The protein below binds the small molecule below.
Small molecule (SMILES): CC(=O)N[C@@H]1[C@@H](O)[C@H](O)[C@@H](CO)O[C@H]1O

Sequence of chain 1.B:
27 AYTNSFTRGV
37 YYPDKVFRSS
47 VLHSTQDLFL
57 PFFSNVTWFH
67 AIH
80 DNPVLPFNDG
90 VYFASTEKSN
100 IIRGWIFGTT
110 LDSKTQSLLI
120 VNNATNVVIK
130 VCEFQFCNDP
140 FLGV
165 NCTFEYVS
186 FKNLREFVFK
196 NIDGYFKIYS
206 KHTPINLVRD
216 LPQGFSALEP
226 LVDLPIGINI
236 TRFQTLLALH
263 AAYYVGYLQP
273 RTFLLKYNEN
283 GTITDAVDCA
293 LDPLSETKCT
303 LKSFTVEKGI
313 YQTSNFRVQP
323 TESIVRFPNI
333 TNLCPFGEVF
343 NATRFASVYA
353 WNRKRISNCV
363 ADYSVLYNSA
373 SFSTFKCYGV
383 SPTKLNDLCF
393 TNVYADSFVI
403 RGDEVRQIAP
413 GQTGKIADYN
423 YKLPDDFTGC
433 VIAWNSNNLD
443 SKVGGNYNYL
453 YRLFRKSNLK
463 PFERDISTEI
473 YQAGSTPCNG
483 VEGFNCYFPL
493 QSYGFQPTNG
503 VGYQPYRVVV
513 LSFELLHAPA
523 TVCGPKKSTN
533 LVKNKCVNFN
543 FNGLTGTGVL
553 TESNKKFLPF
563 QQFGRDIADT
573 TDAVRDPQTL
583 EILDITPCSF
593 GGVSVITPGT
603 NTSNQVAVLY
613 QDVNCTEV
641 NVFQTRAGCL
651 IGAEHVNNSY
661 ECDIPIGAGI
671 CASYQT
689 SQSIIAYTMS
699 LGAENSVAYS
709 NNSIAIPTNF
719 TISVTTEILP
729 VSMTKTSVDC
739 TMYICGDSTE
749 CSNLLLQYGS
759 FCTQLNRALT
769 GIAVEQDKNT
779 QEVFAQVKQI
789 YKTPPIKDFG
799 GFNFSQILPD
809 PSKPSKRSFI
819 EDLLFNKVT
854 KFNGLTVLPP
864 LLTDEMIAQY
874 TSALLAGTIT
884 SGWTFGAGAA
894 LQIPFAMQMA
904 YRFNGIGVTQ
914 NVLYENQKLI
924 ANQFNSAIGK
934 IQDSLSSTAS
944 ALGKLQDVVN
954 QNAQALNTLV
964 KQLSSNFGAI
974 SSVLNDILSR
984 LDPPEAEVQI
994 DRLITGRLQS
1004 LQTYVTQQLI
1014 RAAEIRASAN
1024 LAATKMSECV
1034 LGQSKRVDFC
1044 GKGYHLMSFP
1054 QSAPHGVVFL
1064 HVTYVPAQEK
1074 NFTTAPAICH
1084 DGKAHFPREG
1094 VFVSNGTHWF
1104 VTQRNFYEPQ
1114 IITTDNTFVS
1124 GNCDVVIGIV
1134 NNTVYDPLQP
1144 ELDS

Binding-site contacts:
Ligand atom C1 contacts residue ASN331 of chain 1.B at 1.4 Å.
Ligand atom C6 contacts residue THR581 of chain 1.B at 4.5 Å.
Ligand atom C4 contacts residue ASN331 of chain 1.B at 4.3 Å.
Ligand atom C8 contacts residue ASN331 of chain 1.B at 4.3 Å.
Ligand atom C7 contacts residue ASN331 of chain 1.B at 3.1 Å.
Ligand atom C5 contacts residue ASN331 of chain 1.B at 3.7 Å.
Ligand atom O5 contacts residue ASN331 of chain 1.B at 2.5 Å (h-bond).
Ligand atom C6 contacts residue GLN580 of chain 1.B at 3.2 Å.
Ligand atom O6 contacts residue GLN580 of chain 1.B at 2.9 Å (h-bond).
Ligand atom C3 contacts residue ASN331 of chain 1.B at 3.8 Å.
Ligand atom N2 contacts residue ASN331 of chain 1.B at 2.8 Å (h-bond).
Ligand atom C2 contacts residue ASN331 of chain 1.B at 2.4 Å.
Ligand atom O6 contacts residue THR581 of chain 1.B at 4.1 Å.
Ligand atom C5 contacts residue GLN580 of chain 1.B at 4.2 Å.
Ligand atom O7 contacts residue ASN331 of chain 1.B at 3.1 Å (h-bond).